Sequence of chain 1.B:
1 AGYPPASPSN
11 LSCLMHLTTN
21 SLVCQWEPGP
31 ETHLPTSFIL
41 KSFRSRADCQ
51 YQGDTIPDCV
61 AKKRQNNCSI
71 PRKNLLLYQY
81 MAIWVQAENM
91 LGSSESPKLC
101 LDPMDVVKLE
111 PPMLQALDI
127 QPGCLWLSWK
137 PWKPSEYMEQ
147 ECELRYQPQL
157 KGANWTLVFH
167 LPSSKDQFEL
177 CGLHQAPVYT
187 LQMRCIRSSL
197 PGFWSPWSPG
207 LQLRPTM

Binding-site contacts:
Ligand atom N2 contacts residue ASN10 of chain 1.B at 3.0 Å (h-bond).
Ligand atom C1 contacts residue ASN10 of chain 1.B at 1.5 Å.
Ligand atom O5 contacts residue ASN10 of chain 1.B at 2.4 Å (h-bond).
Ligand atom C2 contacts residue ASN10 of chain 1.B at 2.5 Å.
Ligand atom C7 contacts residue ASN10 of chain 1.B at 4.2 Å.
Ligand atom C5 contacts residue ASN10 of chain 1.B at 3.8 Å.
Ligand atom C6 contacts residue GLN25 of chain 1.B at 2.6 Å.
Ligand atom C3 contacts residue ASN10 of chain 1.B at 3.9 Å.
Ligand atom C4 contacts residue ASN10 of chain 1.B at 4.3 Å.
Ligand atom O6 contacts residue GLN25 of chain 1.B at 3.0 Å (h-bond).
Ligand atom C5 contacts residue GLN25 of chain 1.B at 4.0 Å.

The small molecule below binds the protein below.
Small molecule (SMILES): CC(=O)N[C@@H]1[C@@H](O)[C@H](O)[C@@H](CO)O[C@H]1O